Sequence of chain 1.E:
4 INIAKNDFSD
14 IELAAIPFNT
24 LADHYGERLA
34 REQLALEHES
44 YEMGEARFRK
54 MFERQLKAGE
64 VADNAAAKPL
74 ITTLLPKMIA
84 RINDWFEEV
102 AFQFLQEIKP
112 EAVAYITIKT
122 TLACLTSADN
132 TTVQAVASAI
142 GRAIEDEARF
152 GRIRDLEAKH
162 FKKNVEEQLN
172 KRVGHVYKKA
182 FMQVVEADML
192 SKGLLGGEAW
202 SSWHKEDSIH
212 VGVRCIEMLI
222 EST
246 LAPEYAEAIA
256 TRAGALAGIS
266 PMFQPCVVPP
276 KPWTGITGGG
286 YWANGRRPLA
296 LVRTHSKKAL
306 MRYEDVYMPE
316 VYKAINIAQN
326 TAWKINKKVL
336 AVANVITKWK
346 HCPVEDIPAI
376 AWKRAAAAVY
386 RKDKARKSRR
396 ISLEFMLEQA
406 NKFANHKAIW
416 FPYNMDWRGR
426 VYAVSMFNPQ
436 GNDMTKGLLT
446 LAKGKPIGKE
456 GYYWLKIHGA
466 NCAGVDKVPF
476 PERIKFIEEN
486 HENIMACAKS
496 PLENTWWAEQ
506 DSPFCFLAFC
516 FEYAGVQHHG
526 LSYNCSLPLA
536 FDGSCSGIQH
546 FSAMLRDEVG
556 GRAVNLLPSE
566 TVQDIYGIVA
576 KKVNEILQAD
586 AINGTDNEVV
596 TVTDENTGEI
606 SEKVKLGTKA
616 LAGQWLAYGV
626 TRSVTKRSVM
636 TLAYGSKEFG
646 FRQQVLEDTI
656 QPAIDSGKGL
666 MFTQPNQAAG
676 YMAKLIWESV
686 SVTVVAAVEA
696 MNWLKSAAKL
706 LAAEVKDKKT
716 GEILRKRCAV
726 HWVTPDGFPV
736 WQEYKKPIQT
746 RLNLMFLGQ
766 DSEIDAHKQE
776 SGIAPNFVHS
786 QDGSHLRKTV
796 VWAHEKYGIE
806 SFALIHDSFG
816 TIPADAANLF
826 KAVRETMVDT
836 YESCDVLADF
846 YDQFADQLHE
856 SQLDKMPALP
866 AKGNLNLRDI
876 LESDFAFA

A small-molecule ligand and the protein it binds are described below.
Small molecule (SMILES): Cc1cn([C@H]2C[C@H](O[P](=O)(O)OC[C@H]3O[C@@H](n4ccc(N)nc4=O)C[C@@H]3O[P](=O)(O)OC[C@H]3O[C@@H](n4cnc5c(=O)nc(N)[nH]c54)C[C@@H]3O[P](=O)(O)OC[C@H]3O[C@@H](n4cnc5c(N)ncnc54)C[C@@H]3O[P](=O)(O)OC[C@H]3O[C@@H](n4cc(C)c(=O)[nH]c4=O)C[C@@H]3O[P](=O)(O)OC[C@H]3O[C@@H](n4cc(C)c(=O)[nH]c4=O)C[C@@H]3O[P](=O)(O)OC[C@H]3O[C@@H](n4ccc(N)nc4=O)C[C@@H]3O[P](=O)(O)OC[C@H]3O[C@@H](n4ccc(N)nc4=O)C[C@@H]3O)[C@@H](COP(=O)=O)O2)c(=O)[nH]c1=O

Binding-site contacts:
Ligand atom C4' contacts residue LYS704 of chain 1.E at 4.1 Å.
Ligand atom O3' contacts residue LYS704 of chain 1.E at 3.6 Å.
Ligand atom OP1 contacts residue GLU775 of chain 1.E at 3.8 Å.
Ligand atom O5' contacts residue LYS704 of chain 1.E at 4.0 Å.
Ligand atom OP1 contacts residue LYS679 of chain 1.E at 3.3 Å.
Ligand atom OP2 contacts residue LYS704 of chain 1.E at 3.6 Å.
Ligand atom C3' contacts residue LYS704 of chain 1.E at 4.3 Å.
Ligand atom P contacts residue LYS704 of chain 1.E at 4.2 Å.
Ligand atom C5' contacts residue LYS704 of chain 1.E at 3.5 Å.
Ligand atom C5' contacts residue GLU643 of chain 1.E at 3.2 Å.
Ligand atom OP1 contacts residue LYS704 of chain 1.E at 4.3 Å.
Ligand atom P contacts residue LYS679 of chain 1.E at 3.9 Å.
Ligand atom OP2 contacts residue LYS679 of chain 1.E at 4.4 Å.
Ligand atom OP1 contacts residue GLU643 of chain 1.E at 4.0 Å.
Ligand atom O3' contacts residue GLU775 of chain 1.E at 4.4 Å.
Ligand atom OP1 contacts residue LYS704 of chain 1.E at 3.3 Å.
Ligand atom O5' contacts residue GLU643 of chain 1.E at 3.3 Å (salt-bridge).
Ligand atom OP2 contacts residue GLU643 of chain 1.E at 4.3 Å.
Ligand atom P contacts residue LYS704 of chain 1.E at 4.1 Å.
Ligand atom P contacts residue GLU643 of chain 1.E at 3.3 Å.